Sequence of chain 1.E:
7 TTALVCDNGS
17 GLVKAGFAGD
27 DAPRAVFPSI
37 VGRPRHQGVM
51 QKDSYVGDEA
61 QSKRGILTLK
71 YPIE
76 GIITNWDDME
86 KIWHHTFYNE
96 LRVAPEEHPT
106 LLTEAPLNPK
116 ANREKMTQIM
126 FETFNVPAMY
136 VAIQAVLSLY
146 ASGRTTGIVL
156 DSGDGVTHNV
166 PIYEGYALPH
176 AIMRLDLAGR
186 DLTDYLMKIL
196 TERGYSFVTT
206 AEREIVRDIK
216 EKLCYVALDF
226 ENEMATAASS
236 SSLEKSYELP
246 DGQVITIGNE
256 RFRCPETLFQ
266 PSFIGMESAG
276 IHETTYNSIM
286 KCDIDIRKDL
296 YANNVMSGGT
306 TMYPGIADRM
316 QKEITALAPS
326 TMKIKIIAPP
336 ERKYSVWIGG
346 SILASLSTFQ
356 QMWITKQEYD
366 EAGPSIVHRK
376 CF

Sequence of chain 1.B:
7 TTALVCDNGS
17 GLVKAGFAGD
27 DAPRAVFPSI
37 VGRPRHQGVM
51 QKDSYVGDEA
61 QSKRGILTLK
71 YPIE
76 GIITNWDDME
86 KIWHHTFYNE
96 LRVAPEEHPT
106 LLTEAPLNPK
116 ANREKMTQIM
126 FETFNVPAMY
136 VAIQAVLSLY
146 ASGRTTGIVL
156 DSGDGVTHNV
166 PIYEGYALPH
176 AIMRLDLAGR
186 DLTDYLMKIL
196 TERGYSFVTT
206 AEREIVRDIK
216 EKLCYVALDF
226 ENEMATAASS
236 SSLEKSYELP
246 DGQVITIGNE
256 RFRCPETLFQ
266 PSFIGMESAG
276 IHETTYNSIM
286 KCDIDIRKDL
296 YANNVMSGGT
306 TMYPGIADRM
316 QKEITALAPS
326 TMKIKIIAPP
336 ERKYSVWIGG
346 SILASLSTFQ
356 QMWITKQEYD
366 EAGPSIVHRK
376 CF

Binding-site contacts:
Ligand atom C40 contacts residue ILE77 of chain 1.B at 3.2 Å (hydrophobic).
Ligand atom C69 contacts residue MET285 of chain 1.E at 3.9 Å (hydrophobic).
Ligand atom C22 contacts residue ILE289 of chain 1.E at 3.0 Å (hydrophobic).
Ligand atom C39 contacts residue ARG179 of chain 1.B at 4.0 Å.
Ligand atom C39 contacts residue ILE77 of chain 1.B at 3.7 Å (hydrophobic).
Ligand atom N38 contacts residue ASP181 of chain 1.B at 3.0 Å (salt-bridge).
Ligand atom C37 contacts residue ASP181 of chain 1.B at 4.0 Å.
Ligand atom C37 contacts residue HIC75 of chain 1.B at 4.1 Å.
Ligand atom C43 contacts residue PRO114 of chain 1.B at 3.7 Å (hydrophobic).
Ligand atom C54 contacts residue HIC75 of chain 1.B at 3.7 Å.
Ligand atom C26 contacts residue ILE289 of chain 1.E at 2.3 Å (hydrophobic).
Ligand atom N38 contacts residue ILE77 of chain 1.B at 4.1 Å.
Ligand atom C41 contacts residue ASP181 of chain 1.B at 4.1 Å.
Ligand atom C36 contacts residue ILE77 of chain 1.B at 3.5 Å (hydrophobic).
Ligand atom C37 contacts residue ILE77 of chain 1.B at 4.0 Å (hydrophobic).
Ligand atom O7 contacts residue PRO114 of chain 1.B at 3.7 Å.
Ligand atom C78 contacts residue THR79 of chain 1.B at 4.2 Å.
Ligand atom O7 contacts residue ASN117 of chain 1.B at 4.0 Å.
Ligand atom C53 contacts residue GLU74 of chain 1.B at 4.1 Å.
Ligand atom O77 contacts residue HIC75 of chain 1.B at 3.1 Å (h-bond).
Ligand atom C43 contacts residue ILE77 of chain 1.B at 4.1 Å (hydrophobic).
Ligand atom C69 contacts residue ARG292 of chain 1.E at 3.3 Å.
Ligand atom C35 contacts residue ILE77 of chain 1.B at 3.9 Å (hydrophobic).
Ligand atom C42 contacts residue LEU112 of chain 1.B at 3.6 Å (hydrophobic).
Ligand atom O68 contacts residue ARG292 of chain 1.E at 4.2 Å.
Ligand atom C44 contacts residue PRO114 of chain 1.B at 3.8 Å (hydrophobic).
Ligand atom C78 contacts residue HIC75 of chain 1.B at 4.1 Å.
Ligand atom O7 contacts residue ALA116 of chain 1.B at 3.9 Å.
Ligand atom C55 contacts residue HIC75 of chain 1.B at 3.5 Å.
Ligand atom C5 contacts residue ILE77 of chain 1.B at 3.7 Å (hydrophobic).
Ligand atom O71 contacts residue MET271 of chain 1.B at 4.2 Å.
Ligand atom O77 contacts residue GLU74 of chain 1.B at 4.1 Å.
Ligand atom C78 contacts residue GLU74 of chain 1.B at 3.6 Å.
Ligand atom C43 contacts residue LEU112 of chain 1.B at 4.0 Å (hydrophobic).
Ligand atom C44 contacts residue ILE77 of chain 1.B at 3.5 Å (hydrophobic).
Ligand atom C4 contacts residue PRO114 of chain 1.B at 4.0 Å (hydrophobic).
Ligand atom C41 contacts residue ARG179 of chain 1.B at 3.6 Å.
Ligand atom C39 contacts residue ASP181 of chain 1.B at 3.9 Å.
Ligand atom C21 contacts residue ILE289 of chain 1.E at 2.8 Å (hydrophobic).
Ligand atom O70 contacts residue HIC75 of chain 1.B at 3.4 Å.

This small molecule binds to this protein.
Small molecule (SMILES): COc1ccc(/N=N\c2cc(OC)c(OC)c(OC)c2)c(NC(=O)CCC(=O)NCCCC[C@@H]2NC(=O)[C@@H](C)C/C(C)=C/CC[C@H](C)OC(=O)C[C@H](c3ccc(O)cc3)NC(=O)[C@@H](Cc3c[nH]c4ccccc34)N(C)C2=O)c1